Binding-site contacts:
Ligand atom C8 contacts residue ASN64 of chain 1.A at 3.9 Å.
Ligand atom C24 contacts residue GLY148 of chain 1.A at 3.5 Å.
Ligand atom N18 contacts residue LEU120 of chain 1.A at 3.7 Å.
Ligand atom C21 contacts residue TRP175 of chain 1.A at 3.6 Å (hydrophobic).
Ligand atom N2 contacts residue MET111 of chain 1.A at 3.5 Å.
Ligand atom O23 contacts residue TYR152 of chain 1.A at 3.9 Å.
Ligand atom C26 contacts residue LEU120 of chain 1.A at 3.7 Å (hydrophobic).
Ligand atom O23 contacts residue PHE151 of chain 1.A at 3.3 Å.
Ligand atom C17 contacts residue TYR152 of chain 1.A at 3.9 Å (hydrophobic).
Ligand atom C11 contacts residue LEU120 of chain 1.A at 3.7 Å (hydrophobic).
Ligand atom C16 contacts residue LEU120 of chain 1.A at 3.9 Å (hydrophobic).
Ligand atom N19 contacts residue LEU120 of chain 1.A at 3.9 Å.
Ligand atom C21 contacts residue LEU116 of chain 1.A at 3.6 Å (hydrophobic).
Ligand atom N10 contacts residue MET111 of chain 1.A at 4.0 Å.
Ligand atom C5 contacts residue ALA68 of chain 1.A at 3.6 Å (hydrophobic).
Ligand atom C14 contacts residue MET111 of chain 1.A at 3.8 Å (hydrophobic).
Ligand atom C25 contacts residue ALA124 of chain 1.A at 3.6 Å (hydrophobic).
Ligand atom C3 contacts residue ALA68 of chain 1.A at 3.7 Å (hydrophobic).
Ligand atom N7 contacts residue ASN64 of chain 1.A at 3.5 Å.
Ligand atom C3 contacts residue MET111 of chain 1.A at 3.6 Å (hydrophobic).
Ligand atom C5 contacts residue ASP106 of chain 1.A at 3.9 Å.
Ligand atom C5 contacts residue THR197 of chain 1.A at 3.7 Å.
Ligand atom N18 contacts residue TYR152 of chain 1.A at 3.4 Å (h-bond).
Ligand atom C1 contacts residue MET111 of chain 1.A at 3.8 Å (hydrophobic).
Ligand atom C16 contacts residue PHE151 of chain 1.A at 3.9 Å (hydrophobic).
Ligand atom C22 contacts residue TYR152 of chain 1.A at 3.8 Å (hydrophobic).
Ligand atom C24 contacts residue PHE151 of chain 1.A at 3.9 Å (hydrophobic).
Ligand atom N4 contacts residue ALA68 of chain 1.A at 3.2 Å.
Ligand atom N9 contacts residue THR197 of chain 1.A at 3.6 Å.
Ligand atom C24 contacts residue VAL149 of chain 1.A at 3.9 Å (hydrophobic).
Ligand atom C15 contacts residue PHE151 of chain 1.A at 3.5 Å (hydrophobic).
Ligand atom N4 contacts residue THR197 of chain 1.A at 3.4 Å (h-bond).
Ligand atom C25 contacts residue GLY148 of chain 1.A at 3.6 Å.
Ligand atom C3 contacts residue GLY110 of chain 1.A at 3.7 Å.
Ligand atom C8 contacts residue ASP106 of chain 1.A at 3.4 Å.
Ligand atom C26 contacts residue ALA124 of chain 1.A at 3.7 Å (hydrophobic).
Ligand atom C12 contacts residue ASN64 of chain 1.A at 3.7 Å.
Ligand atom C20 contacts residue LEU120 of chain 1.A at 3.8 Å (hydrophobic).
Ligand atom N9 contacts residue ASP106 of chain 1.A at 2.7 Å (salt-bridge).
Ligand atom C26 contacts residue TYR152 of chain 1.A at 3.9 Å (hydrophobic).

Sequence of chain 1.A:
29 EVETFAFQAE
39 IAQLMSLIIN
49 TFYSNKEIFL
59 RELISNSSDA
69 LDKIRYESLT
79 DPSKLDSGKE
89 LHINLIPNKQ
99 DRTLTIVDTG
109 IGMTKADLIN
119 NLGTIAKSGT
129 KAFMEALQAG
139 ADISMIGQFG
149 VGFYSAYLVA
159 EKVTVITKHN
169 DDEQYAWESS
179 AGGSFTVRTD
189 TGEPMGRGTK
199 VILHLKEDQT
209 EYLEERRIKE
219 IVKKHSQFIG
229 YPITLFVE

A protein and the small-molecule ligand that binds it are described below.
Small molecule (SMILES): Cc1n[nH]c(-c2ccco2)c1CCCCN(C)c1ncnc2nc[nH]c12